Sequence of chain 1.C:
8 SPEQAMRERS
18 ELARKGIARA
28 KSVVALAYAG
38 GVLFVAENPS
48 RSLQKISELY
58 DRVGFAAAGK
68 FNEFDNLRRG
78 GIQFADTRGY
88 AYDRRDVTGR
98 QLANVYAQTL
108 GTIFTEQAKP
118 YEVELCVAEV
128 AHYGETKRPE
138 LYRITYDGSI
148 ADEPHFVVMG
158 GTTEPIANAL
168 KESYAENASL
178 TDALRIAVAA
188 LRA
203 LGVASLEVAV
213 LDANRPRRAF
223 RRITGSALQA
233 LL

This small molecule binds to this protein.
Small molecule (SMILES): CC(C)C[C@H](NC(=O)[C@H](Cc1ccc(O)cc1)NC(=O)[C@H](CCC(N)=O)NC(=O)CNC(=O)[C@@H](N)CC(C)C)C(=O)O

Binding-site contacts:
Ligand atom OH contacts residue GLU119 of chain 1.A at 3.3 Å (salt-bridge).
Ligand atom CB contacts residue MET13 of chain 1.C at 3.6 Å (hydrophobic).
Ligand atom N contacts residue SER146 of chain 1.C at 3.0 Å (h-bond).
Ligand atom OXT contacts residue ALA65 of chain 1.A at 3.4 Å.
Ligand atom CG contacts residue PHE68 of chain 1.A at 3.8 Å (hydrophobic).
Ligand atom OXT contacts residue LYS52 of chain 1.A at 3.6 Å.
Ligand atom OE1 contacts residue SER146 of chain 1.C at 3.6 Å.
Ligand atom O contacts residue LYS28 of chain 1.A at 2.8 Å (salt-bridge).
Ligand atom CZ contacts residue GLU119 of chain 1.A at 3.7 Å.
Ligand atom OXT contacts residue GLY66 of chain 1.A at 2.5 Å (h-bond).
Ligand atom N contacts residue GLY66 of chain 1.A at 2.6 Å (h-bond).
Ligand atom CE2 contacts residue LYS67 of chain 1.A at 3.6 Å.
Ligand atom CD1 contacts residue LYS67 of chain 1.A at 3.6 Å.
Ligand atom O contacts residue PHE68 of chain 1.A at 3.2 Å (h-bond).
Ligand atom C contacts residue ALA27 of chain 1.A at 3.4 Å (hydrophobic).
Ligand atom CA contacts residue SER146 of chain 1.C at 3.4 Å.
Ligand atom O contacts residue ALA27 of chain 1.A at 3.2 Å.
Ligand atom N contacts residue ASP144 of chain 1.C at 3.2 Å (salt-bridge).
Ligand atom CD2 contacts residue LYS67 of chain 1.A at 3.8 Å.
Ligand atom OE1 contacts residue ILE147 of chain 1.C at 3.6 Å.
Ligand atom CE2 contacts residue GLU119 of chain 1.A at 3.4 Å.
Ligand atom O contacts residue LYS67 of chain 1.A at 3.5 Å.
Ligand atom CA contacts residue GLY66 of chain 1.A at 3.5 Å.
Ligand atom N contacts residue MET13 of chain 1.C at 3.0 Å (h-bond).
Ligand atom OXT contacts residue ALA27 of chain 1.A at 3.5 Å.
Ligand atom CB contacts residue ARG26 of chain 1.A at 3.1 Å.
Ligand atom C contacts residue GLY66 of chain 1.A at 3.4 Å.
Ligand atom O contacts residue LYS52 of chain 1.A at 2.5 Å (salt-bridge).
Ligand atom CG contacts residue MET13 of chain 1.C at 3.5 Å (hydrophobic).
Ligand atom C contacts residue GLY66 of chain 1.A at 3.4 Å.
Ligand atom C contacts residue ASP144 of chain 1.C at 3.6 Å.
Ligand atom CA contacts residue GLY66 of chain 1.A at 3.4 Å.
Ligand atom NE2 contacts residue ILE147 of chain 1.C at 3.5 Å.
Ligand atom CD2 contacts residue GLY23 of chain 1.A at 3.7 Å.
Ligand atom O contacts residue LYS67 of chain 1.A at 3.5 Å (salt-bridge).
Ligand atom CA contacts residue ASP144 of chain 1.C at 3.1 Å.
Ligand atom C contacts residue LYS52 of chain 1.A at 3.3 Å.
Ligand atom CD1 contacts residue PHE68 of chain 1.A at 3.7 Å (hydrophobic).
Ligand atom NE2 contacts residue LEU50 of chain 1.A at 3.3 Å.
Ligand atom C contacts residue SER146 of chain 1.C at 3.4 Å.

Sequence of chain 1.A:
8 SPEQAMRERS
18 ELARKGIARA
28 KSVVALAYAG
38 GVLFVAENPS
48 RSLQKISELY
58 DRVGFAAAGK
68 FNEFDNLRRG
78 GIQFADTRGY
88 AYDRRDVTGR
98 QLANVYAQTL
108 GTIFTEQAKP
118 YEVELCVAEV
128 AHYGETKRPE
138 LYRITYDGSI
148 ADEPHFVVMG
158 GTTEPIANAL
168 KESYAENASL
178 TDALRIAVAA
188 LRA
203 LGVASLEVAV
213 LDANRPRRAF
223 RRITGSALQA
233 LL